Binding-site contacts:
Ligand atom O2 contacts residue SER226 of chain 1.B at 3.3 Å (h-bond).
Ligand atom C7 contacts residue ASP130 of chain 1.B at 3.1 Å.
Ligand atom C6 contacts residue SER134 of chain 1.B at 3.3 Å.
Ligand atom O2 contacts residue SER229 of chain 1.B at 4.4 Å.
Ligand atom C5 contacts residue THR135 of chain 1.B at 3.3 Å.
Ligand atom C4 contacts residue ILE131 of chain 1.B at 4.0 Å (hydrophobic).
Ligand atom C7 contacts residue ILE131 of chain 1.B at 3.5 Å (hydrophobic).
Ligand atom N1 contacts residue PHE315 of chain 1.B at 4.0 Å.
Ligand atom C1 contacts residue ASN319 of chain 1.B at 4.5 Å.
Ligand atom N1 contacts residue SER134 of chain 1.B at 3.6 Å.
Ligand atom N1 contacts residue ASP130 of chain 1.B at 2.5 Å (salt-bridge).
Ligand atom C5 contacts residue ILE131 of chain 1.B at 3.5 Å (hydrophobic).
Ligand atom C7 contacts residue SER134 of chain 1.B at 3.2 Å.
Ligand atom C5 contacts residue SER225 of chain 1.B at 3.5 Å.
Ligand atom C1 contacts residue ILE131 of chain 1.B at 3.7 Å (hydrophobic).
Ligand atom C5 contacts residue SER134 of chain 1.B at 4.5 Å.
Ligand atom C6 contacts residue ILE131 of chain 1.B at 3.5 Å (hydrophobic).
Ligand atom O1 contacts residue SER225 of chain 1.B at 4.3 Å.
Ligand atom C6 contacts residue THR135 of chain 1.B at 3.5 Å.
Ligand atom C8 contacts residue SER134 of chain 1.B at 3.8 Å.
Ligand atom C2 contacts residue ASN319 of chain 1.B at 3.3 Å.
Ligand atom C4 contacts residue PHE316 of chain 1.B at 4.1 Å (hydrophobic).
Ligand atom C4 contacts residue SER225 of chain 1.B at 3.0 Å.
Ligand atom C4 contacts residue ASN319 of chain 1.B at 4.2 Å.
Ligand atom C8 contacts residue PHE315 of chain 1.B at 3.3 Å (hydrophobic).
Ligand atom C1 contacts residue SER134 of chain 1.B at 3.7 Å.
Ligand atom C2 contacts residue ILE131 of chain 1.B at 4.1 Å (hydrophobic).
Ligand atom C3 contacts residue SER225 of chain 1.B at 4.0 Å.
Ligand atom C3 contacts residue ASN319 of chain 1.B at 3.1 Å.
Ligand atom C5 contacts residue PHE316 of chain 1.B at 4.2 Å (hydrophobic).
Ligand atom C8 contacts residue ASP130 of chain 1.B at 3.1 Å.
Ligand atom C3 contacts residue ILE131 of chain 1.B at 4.4 Å (hydrophobic).
Ligand atom N1 contacts residue TRP348 of chain 1.B at 3.6 Å (h-bond).
Ligand atom O1 contacts residue ASN319 of chain 1.B at 2.5 Å (h-bond).
Ligand atom C5 contacts residue SER229 of chain 1.B at 4.4 Å.
Ligand atom C2 contacts residue PHE315 of chain 1.B at 4.2 Å (hydrophobic).
Ligand atom O2 contacts residue SER225 of chain 1.B at 2.2 Å (h-bond).
Ligand atom O2 contacts residue PHE316 of chain 1.B at 4.1 Å.

This small molecule binds to this protein.
Small molecule (SMILES): NCCc1ccc(O)c(O)c1

Sequence of chain 1.B:
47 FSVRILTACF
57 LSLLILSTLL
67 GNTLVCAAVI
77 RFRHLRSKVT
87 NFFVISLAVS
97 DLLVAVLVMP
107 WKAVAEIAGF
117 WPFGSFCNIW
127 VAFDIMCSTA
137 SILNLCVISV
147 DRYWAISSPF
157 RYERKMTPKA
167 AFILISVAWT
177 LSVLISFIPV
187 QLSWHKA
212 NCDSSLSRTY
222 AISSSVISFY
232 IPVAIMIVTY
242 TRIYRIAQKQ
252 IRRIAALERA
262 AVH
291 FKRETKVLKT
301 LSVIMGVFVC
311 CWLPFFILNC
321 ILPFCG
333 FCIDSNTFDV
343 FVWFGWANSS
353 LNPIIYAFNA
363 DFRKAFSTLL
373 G